The small molecule below binds the protein below.
Small molecule (SMILES): CC(C)[C@H](NC(=O)[C@H](CCCN=C(N)N)NC(=O)[C@@H](N)CCC(=O)O)C(=O)N[C@H](C=O)CCCCN

Binding-site contacts:
Ligand atom CG2 contacts residue PHE76 of chain 34.B at 3.8 Å (hydrophobic).

Sequence of chain 34.B:
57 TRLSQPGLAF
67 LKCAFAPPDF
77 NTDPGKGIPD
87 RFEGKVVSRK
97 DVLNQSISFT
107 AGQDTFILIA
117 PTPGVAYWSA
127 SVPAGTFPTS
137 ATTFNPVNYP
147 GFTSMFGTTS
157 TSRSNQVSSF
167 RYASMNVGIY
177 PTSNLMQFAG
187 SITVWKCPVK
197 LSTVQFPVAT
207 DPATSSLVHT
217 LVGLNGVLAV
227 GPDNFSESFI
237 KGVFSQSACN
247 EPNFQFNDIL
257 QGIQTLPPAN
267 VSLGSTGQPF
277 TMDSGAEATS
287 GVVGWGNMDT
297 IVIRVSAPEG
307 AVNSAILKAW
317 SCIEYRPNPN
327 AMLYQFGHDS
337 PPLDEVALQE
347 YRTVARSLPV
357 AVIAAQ